Sequence of chain 1.C:
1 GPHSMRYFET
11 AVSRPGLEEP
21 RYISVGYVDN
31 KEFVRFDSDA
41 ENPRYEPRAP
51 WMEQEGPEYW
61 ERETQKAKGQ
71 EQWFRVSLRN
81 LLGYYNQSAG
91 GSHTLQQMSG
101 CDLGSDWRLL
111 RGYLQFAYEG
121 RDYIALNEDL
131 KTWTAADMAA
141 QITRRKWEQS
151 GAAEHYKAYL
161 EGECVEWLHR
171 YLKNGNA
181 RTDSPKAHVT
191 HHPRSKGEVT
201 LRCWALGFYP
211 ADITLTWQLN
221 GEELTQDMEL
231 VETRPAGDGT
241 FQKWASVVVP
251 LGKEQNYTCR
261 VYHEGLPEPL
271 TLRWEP

The protein below binds the small molecule below.
Small molecule (SMILES): CC(C)C[C@H](NC(=O)[C@H](CC1=c2ccccc2=NC1)NC(=O)[C@H](CC(=O)O)NC(=O)[C@H](CCC(N)=O)NC(=O)[C@H](CC(N)=O)NC(=O)[C@H](CCCN=C(N)N)NC(=O)[C@@H]1CCCN1C(=O)CNC(=O)[C@@H](N)CCC(=O)O)C(=O)O

Binding-site contacts:
Ligand atom OE1 contacts residue GLY151 of chain 1.C at 3.4 Å (h-bond).
Ligand atom CD contacts residue TRP167 of chain 1.C at 3.3 Å (hydrophobic).
Ligand atom O contacts residue TRP73 of chain 1.C at 3.0 Å (h-bond).
Ligand atom OXT contacts residue ASN80 of chain 1.C at 3.0 Å (h-bond).
Ligand atom OE2 contacts residue GLU63 of chain 1.C at 3.4 Å (salt-bridge).
Ligand atom NE2 contacts residue SER150 of chain 1.C at 2.8 Å (h-bond).
Ligand atom N contacts residue TYR171 of chain 1.C at 2.9 Å (h-bond).
Ligand atom NE2 contacts residue ALA152 of chain 1.C at 3.3 Å.
Ligand atom CD contacts residue GLU63 of chain 1.C at 3.2 Å.
Ligand atom C contacts residue TYR84 of chain 1.C at 3.3 Å (hydrophobic).
Ligand atom OD1 contacts residue GLN70 of chain 1.C at 3.3 Å (h-bond).
Ligand atom N contacts residue TYR7 of chain 1.C at 3.4 Å.
Ligand atom N contacts residue GLN70 of chain 1.C at 2.9 Å (h-bond).
Ligand atom CB contacts residue GLN70 of chain 1.C at 3.4 Å.
Ligand atom OXT contacts residue TYR84 of chain 1.C at 2.8 Å (h-bond).
Ligand atom OE2 contacts residue TRP167 of chain 1.C at 3.1 Å.
Ligand atom O contacts residue TYR159 of chain 1.C at 2.5 Å (h-bond).
Ligand atom ND2 contacts residue GLN97 of chain 1.C at 2.9 Å (h-bond).
Ligand atom CA contacts residue TYR7 of chain 1.C at 3.3 Å (hydrophobic).
Ligand atom OD1 contacts residue GLN97 of chain 1.C at 3.2 Å (h-bond).
Ligand atom O contacts residue TYR84 of chain 1.C at 2.9 Å (h-bond).
Ligand atom ND2 contacts residue TRP73 of chain 1.C at 3.2 Å.
Ligand atom N contacts residue TYR7 of chain 1.C at 3.3 Å (h-bond).
Ligand atom OE1 contacts residue SER150 of chain 1.C at 3.0 Å (h-bond).
Ligand atom CD1 contacts residue LEU95 of chain 1.C at 3.4 Å (hydrophobic).
Ligand atom N contacts residue SER77 of chain 1.C at 3.1 Å (h-bond).
Ligand atom O contacts residue LYS146 of chain 1.C at 3.4 Å (salt-bridge).
Ligand atom OXT contacts residue LYS146 of chain 1.C at 3.0 Å (salt-bridge).
Ligand atom CG contacts residue GLU63 of chain 1.C at 3.4 Å.
Ligand atom O contacts residue TRP73 of chain 1.C at 3.0 Å (h-bond).
Ligand atom O contacts residue LYS66 of chain 1.C at 2.8 Å (salt-bridge).
Ligand atom OE1 contacts residue TRP167 of chain 1.C at 3.4 Å (h-bond).
Ligand atom O contacts residue TRP147 of chain 1.C at 2.7 Å (h-bond).
Ligand atom CG contacts residue GLN70 of chain 1.C at 3.4 Å.
Ligand atom OE2 contacts residue ARG62 of chain 1.C at 2.6 Å (salt-bridge).
Ligand atom CG contacts residue SER99 of chain 1.C at 3.4 Å.
Ligand atom CA contacts residue TYR156 of chain 1.C at 3.4 Å (hydrophobic).
Ligand atom O contacts residue THR143 of chain 1.C at 2.5 Å (h-bond).
Ligand atom N contacts residue TYR156 of chain 1.C at 3.0 Å (h-bond).
Ligand atom O contacts residue HIS155 of chain 1.C at 2.6 Å (h-bond).